Sequence of chain 3.D:
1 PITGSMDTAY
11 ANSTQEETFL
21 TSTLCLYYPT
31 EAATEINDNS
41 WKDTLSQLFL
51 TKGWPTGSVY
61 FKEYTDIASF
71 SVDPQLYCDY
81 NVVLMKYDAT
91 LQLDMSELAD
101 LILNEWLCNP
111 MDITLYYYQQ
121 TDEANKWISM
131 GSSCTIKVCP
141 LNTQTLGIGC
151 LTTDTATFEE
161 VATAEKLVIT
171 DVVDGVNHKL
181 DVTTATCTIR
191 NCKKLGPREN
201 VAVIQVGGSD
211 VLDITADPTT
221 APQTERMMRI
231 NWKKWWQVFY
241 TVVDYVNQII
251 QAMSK

A small-molecule ligand and the protein it binds are described below.
Small molecule (SMILES): CC(=O)N[C@H]1[C@H](O[C@H]2[C@H](O)[C@@H](NC(C)=O)CO[C@@H]2CO)O[C@H](CO)[C@@H](O)[C@@H]1O

Binding-site contacts:
Ligand atom C5 contacts residue ASN12 of chain 3.D at 4.1 Å.
Ligand atom O7 contacts residue ASN12 of chain 3.D at 3.6 Å.
Ligand atom N2 contacts residue ASN12 of chain 3.D at 3.8 Å.
Ligand atom C7 contacts residue ASN12 of chain 3.D at 3.9 Å.
Ligand atom O5 contacts residue ASN12 of chain 3.D at 2.7 Å (h-bond).
Ligand atom C1 contacts residue ASN12 of chain 3.D at 2.2 Å.
Ligand atom C2 contacts residue ASN12 of chain 3.D at 3.3 Å.